Binding-site contacts:
Ligand atom C5 contacts residue THR1100 of chain 1.B at 4.3 Å.
Ligand atom C1 contacts residue THR1100 of chain 1.B at 3.4 Å.
Ligand atom O5 contacts residue THR1100 of chain 1.B at 3.9 Å.
Ligand atom C2 contacts residue ASN1098 of chain 1.B at 2.1 Å.
Ligand atom N2 contacts residue ASN1098 of chain 1.B at 2.5 Å (h-bond).
Ligand atom C4 contacts residue ASN1098 of chain 1.B at 4.1 Å.
Ligand atom C6 contacts residue PHE1103 of chain 1.B at 3.8 Å (hydrophobic).
Ligand atom C6 contacts residue HIS1101 of chain 1.B at 3.5 Å.
Ligand atom C1 contacts residue ASN1098 of chain 1.B at 1.5 Å.
Ligand atom O5 contacts residue ASN1098 of chain 1.B at 2.5 Å (h-bond).
Ligand atom C5 contacts residue HIS1101 of chain 1.B at 3.4 Å.
Ligand atom C3 contacts residue ASN1098 of chain 1.B at 3.5 Å.
Ligand atom C5 contacts residue PHE1103 of chain 1.B at 4.4 Å (hydrophobic).
Ligand atom O6 contacts residue HIS1101 of chain 1.B at 3.1 Å (h-bond).
Ligand atom C7 contacts residue ASN1098 of chain 1.B at 3.3 Å.
Ligand atom O5 contacts residue PHE1103 of chain 1.B at 3.8 Å.
Ligand atom C8 contacts residue ASN1098 of chain 1.B at 4.3 Å.
Ligand atom O5 contacts residue HIS1101 of chain 1.B at 3.6 Å (h-bond).
Ligand atom O7 contacts residue ASN1098 of chain 1.B at 3.7 Å.
Ligand atom C5 contacts residue ASN1098 of chain 1.B at 3.7 Å.
Ligand atom O3 contacts residue ASN1098 of chain 1.B at 4.5 Å.
Ligand atom C1 contacts residue HIS1101 of chain 1.B at 4.2 Å.

This small molecule binds to this protein.
Small molecule (SMILES): CC(=O)N[C@H]1[C@H](O[C@H]2[C@H](O)[C@@H](NC(C)=O)CO[C@@H]2CO)O[C@H](CO)[C@@H](O)[C@@H]1O

Sequence of chain 1.B:
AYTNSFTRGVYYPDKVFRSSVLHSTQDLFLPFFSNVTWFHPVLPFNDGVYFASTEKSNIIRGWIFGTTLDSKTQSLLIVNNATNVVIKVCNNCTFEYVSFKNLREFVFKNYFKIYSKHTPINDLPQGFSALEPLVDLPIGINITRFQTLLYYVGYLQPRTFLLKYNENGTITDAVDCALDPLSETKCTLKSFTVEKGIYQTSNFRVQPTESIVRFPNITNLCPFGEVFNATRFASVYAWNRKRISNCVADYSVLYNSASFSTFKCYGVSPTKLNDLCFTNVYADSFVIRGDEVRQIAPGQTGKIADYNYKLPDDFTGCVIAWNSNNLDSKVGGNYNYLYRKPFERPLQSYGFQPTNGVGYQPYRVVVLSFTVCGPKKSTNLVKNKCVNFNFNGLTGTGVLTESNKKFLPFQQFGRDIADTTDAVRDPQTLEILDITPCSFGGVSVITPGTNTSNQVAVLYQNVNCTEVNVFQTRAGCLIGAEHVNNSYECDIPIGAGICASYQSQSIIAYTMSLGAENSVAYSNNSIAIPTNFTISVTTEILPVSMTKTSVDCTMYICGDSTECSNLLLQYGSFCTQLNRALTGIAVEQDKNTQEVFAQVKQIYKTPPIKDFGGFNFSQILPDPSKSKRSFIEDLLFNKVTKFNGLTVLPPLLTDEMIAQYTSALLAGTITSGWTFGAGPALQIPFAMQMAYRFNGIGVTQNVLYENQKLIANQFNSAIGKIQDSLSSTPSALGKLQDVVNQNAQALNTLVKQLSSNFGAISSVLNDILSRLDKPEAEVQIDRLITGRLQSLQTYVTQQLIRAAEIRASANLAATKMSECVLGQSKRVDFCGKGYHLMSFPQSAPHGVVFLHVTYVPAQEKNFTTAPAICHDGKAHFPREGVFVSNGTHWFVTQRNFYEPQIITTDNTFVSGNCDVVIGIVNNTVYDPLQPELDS